Sequence of chain 19.E:
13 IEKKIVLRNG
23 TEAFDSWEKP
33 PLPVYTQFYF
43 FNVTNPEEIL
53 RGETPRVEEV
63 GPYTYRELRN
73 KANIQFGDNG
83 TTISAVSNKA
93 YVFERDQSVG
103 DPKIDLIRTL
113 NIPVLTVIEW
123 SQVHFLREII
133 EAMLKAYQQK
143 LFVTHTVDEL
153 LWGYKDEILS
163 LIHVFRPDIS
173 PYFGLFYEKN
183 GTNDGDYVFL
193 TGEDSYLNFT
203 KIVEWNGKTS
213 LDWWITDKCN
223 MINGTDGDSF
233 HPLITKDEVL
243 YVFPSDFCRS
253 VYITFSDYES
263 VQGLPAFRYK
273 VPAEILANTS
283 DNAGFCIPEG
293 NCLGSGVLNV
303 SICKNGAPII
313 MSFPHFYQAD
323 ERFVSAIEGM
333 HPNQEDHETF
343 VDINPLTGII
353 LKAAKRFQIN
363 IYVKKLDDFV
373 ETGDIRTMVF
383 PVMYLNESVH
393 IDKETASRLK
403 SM

Sequence of chain 38.E:
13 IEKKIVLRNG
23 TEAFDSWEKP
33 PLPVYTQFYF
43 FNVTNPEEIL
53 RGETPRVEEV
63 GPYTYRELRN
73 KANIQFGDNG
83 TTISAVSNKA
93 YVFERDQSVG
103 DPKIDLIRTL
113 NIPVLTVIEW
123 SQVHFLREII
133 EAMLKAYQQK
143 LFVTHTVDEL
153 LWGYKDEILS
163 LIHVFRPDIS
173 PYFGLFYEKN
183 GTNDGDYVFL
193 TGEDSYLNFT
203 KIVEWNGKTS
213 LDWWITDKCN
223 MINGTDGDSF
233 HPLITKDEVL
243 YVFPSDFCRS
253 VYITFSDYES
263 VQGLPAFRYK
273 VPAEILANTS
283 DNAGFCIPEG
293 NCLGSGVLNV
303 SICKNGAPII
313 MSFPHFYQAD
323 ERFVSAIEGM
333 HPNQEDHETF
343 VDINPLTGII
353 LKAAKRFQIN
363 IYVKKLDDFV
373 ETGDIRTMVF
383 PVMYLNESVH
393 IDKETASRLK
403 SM

This small molecule binds to this protein.
Small molecule (SMILES): CC(=O)N[C@H]1[C@H](O[C@H]2[C@H](O)[C@@H](NC(C)=O)CO[C@@H]2CO)O[C@H](CO)[C@@H](O[C@@H]2O[C@H](CO)[C@@H](O)[C@H](O[C@H]3O[C@H](CO)[C@@H](O)[C@H](O)[C@@H]3O)[C@@H]2O)[C@@H]1O

Binding-site contacts:
Ligand atom C8 contacts residue VAL62 of chain 19.E at 3.8 Å (hydrophobic).
Ligand atom C3 contacts residue ASN44 of chain 19.E at 3.8 Å.
Ligand atom O7 contacts residue LEU108 of chain 19.E at 3.7 Å.
Ligand atom C1 contacts residue LEU108 of chain 19.E at 3.9 Å (hydrophobic).
Ligand atom C2 contacts residue ASN44 of chain 19.E at 2.5 Å.
Ligand atom N2 contacts residue ILE109 of chain 19.E at 4.5 Å.
Ligand atom C3 contacts residue LEU108 of chain 19.E at 3.5 Å (hydrophobic).
Ligand atom C7 contacts residue ASN44 of chain 19.E at 3.4 Å.
Ligand atom C8 contacts residue THR146 of chain 19.E at 4.1 Å.
Ligand atom C7 contacts residue LEU108 of chain 19.E at 3.6 Å (hydrophobic).
Ligand atom C6 contacts residue GLU55 of chain 38.E at 3.5 Å.
Ligand atom C4 contacts residue ASN44 of chain 19.E at 4.3 Å.
Ligand atom C8 contacts residue ASN44 of chain 19.E at 4.5 Å.
Ligand atom N2 contacts residue ASN44 of chain 19.E at 2.9 Å (h-bond).
Ligand atom C8 contacts residue ILE109 of chain 19.E at 3.8 Å (hydrophobic).
Ligand atom O6 contacts residue VAL45 of chain 19.E at 3.9 Å.
Ligand atom O3 contacts residue LEU108 of chain 19.E at 4.0 Å.
Ligand atom C2 contacts residue LEU108 of chain 19.E at 3.5 Å (hydrophobic).
Ligand atom O7 contacts residue ASN44 of chain 19.E at 3.7 Å.
Ligand atom C5 contacts residue ARG110 of chain 19.E at 4.4 Å.
Ligand atom C7 contacts residue THR146 of chain 19.E at 4.2 Å.
Ligand atom C1 contacts residue ASN44 of chain 19.E at 1.4 Å.
Ligand atom C6 contacts residue ARG110 of chain 19.E at 3.5 Å.
Ligand atom C8 contacts residue LEU108 of chain 19.E at 3.7 Å (hydrophobic).
Ligand atom O6 contacts residue ARG110 of chain 19.E at 2.9 Å (salt-bridge).
Ligand atom O7 contacts residue THR146 of chain 19.E at 3.3 Å.
Ligand atom O6 contacts residue GLU55 of chain 38.E at 3.7 Å.
Ligand atom N2 contacts residue LEU108 of chain 19.E at 2.7 Å (h-bond).
Ligand atom O5 contacts residue ASN44 of chain 19.E at 2.4 Å (h-bond).
Ligand atom C5 contacts residue ASN44 of chain 19.E at 3.7 Å.